Sequence of chain 1.C:
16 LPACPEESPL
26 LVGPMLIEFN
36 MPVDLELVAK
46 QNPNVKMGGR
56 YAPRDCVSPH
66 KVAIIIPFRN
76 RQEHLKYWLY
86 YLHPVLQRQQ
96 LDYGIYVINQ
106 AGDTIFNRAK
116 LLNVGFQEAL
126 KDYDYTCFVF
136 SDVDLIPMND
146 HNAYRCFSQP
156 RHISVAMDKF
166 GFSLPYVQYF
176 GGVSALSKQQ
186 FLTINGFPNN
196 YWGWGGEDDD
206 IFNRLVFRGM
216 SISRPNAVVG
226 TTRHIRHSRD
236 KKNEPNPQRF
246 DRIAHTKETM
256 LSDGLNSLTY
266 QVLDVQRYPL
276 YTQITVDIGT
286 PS

Binding-site contacts:
Ligand atom C5 contacts residue ASP235 of chain 1.C at 3.3 Å.
Ligand atom O3' contacts residue ASP139 of chain 1.C at 3.3 Å (salt-bridge).
Ligand atom O2A contacts residue ASP235 of chain 1.C at 3.2 Å (salt-bridge).
Ligand atom O2 contacts residue ARG76 of chain 1.C at 3.4 Å.
Ligand atom O2 contacts residue ARG74 of chain 1.C at 3.0 Å (salt-bridge).
Ligand atom O1B contacts residue GOL1 of chain 1.IA at 3.2 Å (h-bond).
Ligand atom O3B contacts residue HIS229 of chain 1.C at 3.2 Å (h-bond).
Ligand atom C4 contacts residue ASP235 of chain 1.C at 3.3 Å.
Ligand atom C2B contacts residue PRO72 of chain 1.C at 3.5 Å (hydrophobic).
Ligand atom C6 contacts residue PHE111 of chain 1.C at 3.4 Å (hydrophobic).
Ligand atom PA contacts residue ARG76 of chain 1.C at 3.5 Å.
Ligand atom N6' contacts residue SO41 of chain 1.EA at 3.0 Å (h-bond).
Ligand atom O3B contacts residue MN1 of chain 1.AA at 2.0 Å.
Ligand atom C4B contacts residue ASP137 of chain 1.C at 3.3 Å.
Ligand atom O4 contacts residue ASP235 of chain 1.C at 3.0 Å.
Ligand atom O2 contacts residue PHE73 of chain 1.C at 3.2 Å.
Ligand atom N3 contacts residue ARG74 of chain 1.C at 2.8 Å (salt-bridge).
Ligand atom O1A contacts residue HIS232 of chain 1.C at 3.1 Å (h-bond).
Ligand atom O3' contacts residue ASP137 of chain 1.C at 3.1 Å.
Ligand atom O3A contacts residue GOL1 of chain 1.IA at 3.1 Å (h-bond).
Ligand atom N1 contacts residue PHE111 of chain 1.C at 3.4 Å.
Ligand atom PB contacts residue MN1 of chain 1.AA at 3.3 Å.
Ligand atom C5' contacts residue HIS232 of chain 1.C at 3.3 Å.
Ligand atom O2A contacts residue HIS232 of chain 1.C at 3.5 Å.
Ligand atom O2B contacts residue HIS232 of chain 1.C at 3.6 Å.
Ligand atom O4' contacts residue PHE111 of chain 1.C at 3.6 Å.
Ligand atom O1A contacts residue MN1 of chain 1.AA at 2.2 Å.
Ligand atom O1A contacts residue ARG76 of chain 1.C at 3.0 Å (salt-bridge).
Ligand atom PA contacts residue MN1 of chain 1.AA at 3.4 Å.
Ligand atom O1B contacts residue TRP199 of chain 1.C at 2.8 Å (h-bond).
Ligand atom O2A contacts residue ARG76 of chain 1.C at 3.2 Å (salt-bridge).
Ligand atom O3B contacts residue HIS232 of chain 1.C at 3.4 Å (h-bond).
Ligand atom O2' contacts residue PRO72 of chain 1.C at 2.7 Å (h-bond).
Ligand atom O3' contacts residue VAL138 of chain 1.C at 3.5 Å (h-bond).
Ligand atom O3B contacts residue LYS164 of chain 1.C at 3.0 Å (salt-bridge).
Ligand atom C2B contacts residue VAL138 of chain 1.C at 3.6 Å (hydrophobic).
Ligand atom C3' contacts residue HIS232 of chain 1.C at 3.5 Å.
Ligand atom C1B contacts residue PRO72 of chain 1.C at 3.5 Å (hydrophobic).
Ligand atom O2' contacts residue VAL138 of chain 1.C at 3.0 Å (h-bond).
Ligand atom O1A contacts residue ASP139 of chain 1.C at 3.1 Å (salt-bridge).

This protein binds this small molecule.
Small molecule (SMILES): NCCCCCCO[P](=O)(O)O[P](=O)(O)OC[C@H]1O[C@@H](n2ccc(=O)[nH]c2=O)[C@H](O)[C@@H]1O